This small molecule binds to this protein.
Small molecule (SMILES): CC(=O)N[C@@H]1[C@@H](O)[C@H](O)[C@@H](CO)O[C@H]1O

Sequence of chain 1.F:
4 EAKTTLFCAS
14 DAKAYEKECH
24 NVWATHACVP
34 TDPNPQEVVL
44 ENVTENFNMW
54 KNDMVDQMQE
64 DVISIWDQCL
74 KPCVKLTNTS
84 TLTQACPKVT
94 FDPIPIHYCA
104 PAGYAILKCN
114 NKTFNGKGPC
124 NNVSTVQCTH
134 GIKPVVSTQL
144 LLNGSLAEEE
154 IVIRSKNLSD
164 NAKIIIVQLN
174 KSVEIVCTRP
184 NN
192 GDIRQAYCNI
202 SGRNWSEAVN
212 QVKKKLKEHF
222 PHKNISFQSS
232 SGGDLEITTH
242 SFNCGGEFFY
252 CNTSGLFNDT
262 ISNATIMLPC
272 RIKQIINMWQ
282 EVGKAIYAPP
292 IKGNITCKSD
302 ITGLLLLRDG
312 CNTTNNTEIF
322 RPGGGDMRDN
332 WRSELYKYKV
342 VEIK

Binding-site contacts:
Ligand atom N2 contacts residue ASN114 of chain 1.F at 2.9 Å (h-bond).
Ligand atom N2 contacts residue ASN124 of chain 1.F at 4.1 Å.
Ligand atom C7 contacts residue ASN114 of chain 1.F at 4.0 Å.
Ligand atom C8 contacts residue ASN124 of chain 1.F at 4.3 Å.
Ligand atom C5 contacts residue ASN114 of chain 1.F at 3.7 Å.
Ligand atom C2 contacts residue ASN124 of chain 1.F at 4.2 Å.
Ligand atom C2 contacts residue ASN114 of chain 1.F at 2.5 Å.
Ligand atom C4 contacts residue ASN114 of chain 1.F at 4.2 Å.
Ligand atom C1 contacts residue THR116 of chain 1.F at 3.7 Å.
Ligand atom C5 contacts residue THR116 of chain 1.F at 4.1 Å.
Ligand atom C3 contacts residue ASN114 of chain 1.F at 3.8 Å.
Ligand atom O7 contacts residue ASN124 of chain 1.F at 2.7 Å (h-bond).
Ligand atom C1 contacts residue ASN114 of chain 1.F at 1.4 Å.
Ligand atom O5 contacts residue THR116 of chain 1.F at 4.2 Å.
Ligand atom O5 contacts residue ASN114 of chain 1.F at 2.4 Å (h-bond).
Ligand atom C8 contacts residue ASN114 of chain 1.F at 4.3 Å.
Ligand atom C7 contacts residue ASN124 of chain 1.F at 3.5 Å.